Sequence of chain 1.A:
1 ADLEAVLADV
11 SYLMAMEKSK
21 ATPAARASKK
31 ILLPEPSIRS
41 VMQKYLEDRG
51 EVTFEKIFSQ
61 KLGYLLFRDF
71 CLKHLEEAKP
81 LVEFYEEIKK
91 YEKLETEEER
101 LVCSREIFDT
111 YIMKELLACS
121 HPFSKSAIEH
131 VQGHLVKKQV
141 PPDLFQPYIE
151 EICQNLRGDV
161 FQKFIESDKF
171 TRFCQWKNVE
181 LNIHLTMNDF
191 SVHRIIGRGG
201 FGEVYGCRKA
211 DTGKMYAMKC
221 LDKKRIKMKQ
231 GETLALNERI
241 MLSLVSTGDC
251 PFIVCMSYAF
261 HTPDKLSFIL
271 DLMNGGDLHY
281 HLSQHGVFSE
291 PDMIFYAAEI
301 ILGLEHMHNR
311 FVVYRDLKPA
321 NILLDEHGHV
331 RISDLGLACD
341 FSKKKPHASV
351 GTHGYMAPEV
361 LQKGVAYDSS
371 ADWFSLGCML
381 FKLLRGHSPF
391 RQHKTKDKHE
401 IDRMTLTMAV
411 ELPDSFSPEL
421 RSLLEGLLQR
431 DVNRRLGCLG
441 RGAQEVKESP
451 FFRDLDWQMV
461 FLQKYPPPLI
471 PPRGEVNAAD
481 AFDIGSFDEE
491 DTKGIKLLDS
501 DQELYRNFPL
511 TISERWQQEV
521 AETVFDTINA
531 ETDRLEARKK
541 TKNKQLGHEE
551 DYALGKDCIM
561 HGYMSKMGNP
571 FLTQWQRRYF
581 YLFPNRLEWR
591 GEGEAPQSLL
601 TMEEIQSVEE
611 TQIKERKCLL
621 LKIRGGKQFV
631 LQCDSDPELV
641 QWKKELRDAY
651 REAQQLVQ

Binding-site contacts:
Ligand atom C20 contacts residue GLU4 of chain 1.A at 3.4 Å.
Ligand atom F1 contacts residue ARG166 of chain 1.D at 2.8 Å.
Ligand atom C24 contacts residue LEU3 of chain 1.A at 3.8 Å (hydrophobic).
Ligand atom C2 contacts residue LEU162 of chain 1.D at 3.9 Å (hydrophobic).
Ligand atom C22 contacts residue GLU4 of chain 1.A at 3.8 Å.
Ligand atom C11 contacts residue LEU105 of chain 1.D at 3.5 Å (hydrophobic).
Ligand atom C11 contacts residue TYR364 of chain 1.D at 3.9 Å (hydrophobic).
Ligand atom C24 contacts residue ARG166 of chain 1.D at 3.3 Å.
Ligand atom C23 contacts residue GLU4 of chain 1.A at 3.8 Å.
Ligand atom C3 contacts residue LEU162 of chain 1.D at 3.8 Å (hydrophobic).
Ligand atom C21 contacts residue PHE371 of chain 1.D at 3.5 Å (hydrophobic).
Ligand atom N2 contacts residue ARG166 of chain 1.D at 3.3 Å.
Ligand atom C19 contacts residue GLU4 of chain 1.A at 3.0 Å.
Ligand atom C6 contacts residue VAL159 of chain 1.D at 3.5 Å (hydrophobic).
Ligand atom C6 contacts residue VAL308 of chain 1.D at 3.5 Å (hydrophobic).
Ligand atom C14 contacts residue ARG166 of chain 1.D at 3.2 Å.
Ligand atom C25 contacts residue LEU7 of chain 1.A at 3.0 Å (hydrophobic).
Ligand atom C13 contacts residue ARG166 of chain 1.D at 3.8 Å.
Ligand atom C1 contacts residue LEU305 of chain 1.D at 3.5 Å (hydrophobic).
Ligand atom C12 contacts residue LEU105 of chain 1.D at 3.7 Å (hydrophobic).
Ligand atom C4 contacts residue TYR364 of chain 1.D at 3.9 Å (hydrophobic).
Ligand atom C12 contacts residue LEU162 of chain 1.D at 3.6 Å (hydrophobic).
Ligand atom C7 contacts residue VAL308 of chain 1.D at 3.8 Å (hydrophobic).
Ligand atom C12 contacts residue TYR364 of chain 1.D at 3.9 Å (hydrophobic).
Ligand atom N3 contacts residue ARG166 of chain 1.D at 2.9 Å.
Ligand atom C25 contacts residue ILE170 of chain 1.D at 3.1 Å (hydrophobic).
Ligand atom C21 contacts residue SER368 of chain 1.D at 3.8 Å.
Ligand atom C8 contacts residue TYR364 of chain 1.D at 3.8 Å (hydrophobic).
Ligand atom C18 contacts residue GLU4 of chain 1.A at 3.9 Å.
Ligand atom C14 contacts residue LEU3 of chain 1.A at 3.9 Å (hydrophobic).
Ligand atom C23 contacts residue PHE371 of chain 1.D at 3.6 Å (hydrophobic).
Ligand atom C16 contacts residue ARG166 of chain 1.D at 3.5 Å.
Ligand atom C4 contacts residue LEU162 of chain 1.D at 3.8 Å (hydrophobic).
Ligand atom C25 contacts residue LEU3 of chain 1.A at 3.9 Å (hydrophobic).
Ligand atom C15 contacts residue ARG166 of chain 1.D at 2.9 Å.
Ligand atom C20 contacts residue ARG166 of chain 1.D at 3.2 Å.
Ligand atom F1 contacts residue ILE170 of chain 1.D at 3.9 Å.
Ligand atom C19 contacts residue ARG166 of chain 1.D at 3.9 Å.
Ligand atom C26 contacts residue LEU3 of chain 1.A at 3.2 Å (hydrophobic).
Ligand atom C1 contacts residue ASN256 of chain 1.D at 3.6 Å.

Sequence of chain 1.D:
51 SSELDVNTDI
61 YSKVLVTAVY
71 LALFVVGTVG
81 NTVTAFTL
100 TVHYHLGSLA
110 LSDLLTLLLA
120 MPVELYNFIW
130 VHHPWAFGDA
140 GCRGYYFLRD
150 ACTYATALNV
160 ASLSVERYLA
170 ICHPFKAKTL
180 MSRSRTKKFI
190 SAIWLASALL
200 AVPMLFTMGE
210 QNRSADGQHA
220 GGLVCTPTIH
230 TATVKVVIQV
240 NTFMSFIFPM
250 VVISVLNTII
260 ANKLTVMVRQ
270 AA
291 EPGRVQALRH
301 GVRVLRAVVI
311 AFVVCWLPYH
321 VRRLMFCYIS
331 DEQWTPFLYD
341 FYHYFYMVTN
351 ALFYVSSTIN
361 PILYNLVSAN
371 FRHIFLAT

A small-molecule ligand and the protein it binds are described below.
Small molecule (SMILES): COc1ccccc1C1CCN(c2nc(C3(F)CC3)nc3ccc(N(C)CCO)cc23)CC1